Sequence of chain 1.A:
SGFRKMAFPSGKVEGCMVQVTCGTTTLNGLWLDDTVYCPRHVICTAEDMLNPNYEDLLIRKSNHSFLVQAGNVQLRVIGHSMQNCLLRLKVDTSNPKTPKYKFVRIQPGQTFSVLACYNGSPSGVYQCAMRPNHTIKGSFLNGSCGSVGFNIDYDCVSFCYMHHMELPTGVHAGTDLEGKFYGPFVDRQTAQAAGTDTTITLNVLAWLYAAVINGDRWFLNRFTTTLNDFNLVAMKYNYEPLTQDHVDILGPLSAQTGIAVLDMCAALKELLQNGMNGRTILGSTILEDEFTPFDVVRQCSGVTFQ

Sequence of chain 2.A:
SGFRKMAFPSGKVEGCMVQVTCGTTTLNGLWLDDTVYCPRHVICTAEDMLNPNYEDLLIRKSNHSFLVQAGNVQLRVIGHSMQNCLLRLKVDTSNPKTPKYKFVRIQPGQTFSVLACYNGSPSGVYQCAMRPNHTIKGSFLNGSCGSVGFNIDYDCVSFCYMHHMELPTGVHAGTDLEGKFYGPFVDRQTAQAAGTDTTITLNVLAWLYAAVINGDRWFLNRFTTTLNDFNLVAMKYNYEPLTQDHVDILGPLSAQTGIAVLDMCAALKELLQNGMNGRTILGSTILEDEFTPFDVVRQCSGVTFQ

The protein below binds the small molecule below.
Small molecule (SMILES): CCOC(=O)[C@@H](O)CC(=O)N(CCC(N)=O)NC(=O)[C@H](Cc1ccccc1)NC(=O)[C@H](CC(C)C)NC(=O)OCc1ccccc1

Binding-site contacts:
Ligand atom OAL contacts residue GLN189 of chain 2.A at 3.3 Å.
Ligand atom NBE contacts residue GLU166 of chain 2.A at 3.0 Å (salt-bridge).
Ligand atom CAG contacts residue THR190 of chain 2.A at 3.1 Å.
Ligand atom OAH contacts residue GLU166 of chain 2.A at 3.5 Å (salt-bridge).
Ligand atom NAX contacts residue HIS164 of chain 2.A at 2.7 Å (h-bond).
Ligand atom CBG contacts residue ASP187 of chain 2.A at 3.3 Å.
Ligand atom NAS contacts residue GLN189 of chain 2.A at 2.8 Å (h-bond).
Ligand atom NAZ contacts residue HIS164 of chain 2.A at 3.6 Å (h-bond).
Ligand atom CAV contacts residue GLN189 of chain 2.A at 3.5 Å.
Ligand atom CAE contacts residue THR190 of chain 2.A at 3.1 Å.
Ligand atom CBA contacts residue HIS163 of chain 2.A at 3.5 Å.
Ligand atom O contacts residue MET165 of chain 2.A at 3.4 Å.
Ligand atom CAD contacts residue GLN192 of chain 2.A at 3.2 Å.
Ligand atom OBD contacts residue HIS163 of chain 2.A at 2.6 Å (h-bond).
Ligand atom CBP contacts residue CYS145 of chain 2.A at 3.2 Å (hydrophobic).
Ligand atom CBM contacts residue CYS145 of chain 2.A at 2.0 Å (hydrophobic).
Ligand atom CA contacts residue GLN189 of chain 2.A at 3.6 Å.
Ligand atom CBT contacts residue HIS41 of chain 2.A at 3.5 Å.
Ligand atom CBJ contacts residue GLN189 of chain 2.A at 3.5 Å.
Ligand atom OBL contacts residue CYS145 of chain 2.A at 3.2 Å (h-bond).
Ligand atom CBK contacts residue CYS145 of chain 2.A at 2.8 Å (hydrophobic).
Ligand atom OBD contacts residue PHE140 of chain 2.A at 3.5 Å.
Ligand atom CAF contacts residue THR190 of chain 2.A at 3.3 Å.
Ligand atom CBH contacts residue ASP187 of chain 2.A at 3.3 Å.
Ligand atom CAU contacts residue HIS164 of chain 2.A at 3.6 Å.
Ligand atom CBG contacts residue MET165 of chain 2.A at 3.4 Å (hydrophobic).
Ligand atom CBO contacts residue CYS145 of chain 2.A at 2.7 Å (hydrophobic).
Ligand atom CAC contacts residue PRO168 of chain 2.A at 3.5 Å (hydrophobic).
Ligand atom CBM contacts residue HIS41 of chain 2.A at 3.5 Å.
Ligand atom N contacts residue GLU166 of chain 2.A at 2.9 Å (salt-bridge).
Ligand atom OBN contacts residue ASN142 of chain 2.A at 2.9 Å (h-bond).
Ligand atom OBL contacts residue GLY143 of chain 2.A at 2.7 Å (h-bond).
Ligand atom NBE contacts residue PHE140 of chain 2.A at 3.3 Å (h-bond).
Ligand atom CB contacts residue GLU166 of chain 2.A at 3.6 Å.
Ligand atom CBF contacts residue MET165 of chain 2.A at 3.1 Å (hydrophobic).
Ligand atom CBS contacts residue HIS41 of chain 2.A at 3.6 Å.
Ligand atom OBQ contacts residue THR25 of chain 2.A at 3.4 Å.
Ligand atom O contacts residue GLU166 of chain 2.A at 3.0 Å (salt-bridge).
Ligand atom OBQ contacts residue CYS145 of chain 2.A at 3.4 Å (h-bond).
Ligand atom OBL contacts residue SER144 of chain 2.A at 3.2 Å (h-bond).